Sequence of chain 2.A:
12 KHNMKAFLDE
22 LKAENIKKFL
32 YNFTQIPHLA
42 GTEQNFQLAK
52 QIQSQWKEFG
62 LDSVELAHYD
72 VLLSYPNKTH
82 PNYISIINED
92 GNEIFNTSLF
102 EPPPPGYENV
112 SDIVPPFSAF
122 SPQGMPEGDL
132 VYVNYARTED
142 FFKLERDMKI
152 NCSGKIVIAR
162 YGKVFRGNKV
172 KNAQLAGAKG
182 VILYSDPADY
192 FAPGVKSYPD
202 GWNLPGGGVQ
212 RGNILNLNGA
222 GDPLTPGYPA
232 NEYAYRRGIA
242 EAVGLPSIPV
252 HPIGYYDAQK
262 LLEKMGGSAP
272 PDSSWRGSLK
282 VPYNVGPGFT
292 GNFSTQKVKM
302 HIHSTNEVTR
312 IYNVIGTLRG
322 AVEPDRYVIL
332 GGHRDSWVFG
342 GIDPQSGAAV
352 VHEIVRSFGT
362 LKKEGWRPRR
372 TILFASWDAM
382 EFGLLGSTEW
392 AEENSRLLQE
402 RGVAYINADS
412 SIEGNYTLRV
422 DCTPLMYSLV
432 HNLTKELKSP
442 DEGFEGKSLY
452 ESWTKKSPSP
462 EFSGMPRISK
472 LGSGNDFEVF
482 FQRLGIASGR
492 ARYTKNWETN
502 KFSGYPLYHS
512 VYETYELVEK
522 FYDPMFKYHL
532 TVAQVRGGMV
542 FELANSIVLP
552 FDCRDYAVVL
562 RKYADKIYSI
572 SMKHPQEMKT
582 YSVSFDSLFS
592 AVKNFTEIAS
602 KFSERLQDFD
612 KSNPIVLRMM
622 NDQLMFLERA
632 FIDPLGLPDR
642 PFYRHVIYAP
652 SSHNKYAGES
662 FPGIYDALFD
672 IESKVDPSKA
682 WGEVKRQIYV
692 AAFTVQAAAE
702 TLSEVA

Binding-site contacts:
Ligand atom O6 contacts residue HIS69 of chain 2.A at 2.8 Å (h-bond).
Ligand atom O4 contacts residue GLU233 of chain 2.A at 3.0 Å (salt-bridge).
Ligand atom C5 contacts residue GLU233 of chain 2.A at 3.6 Å.
Ligand atom O7 contacts residue GLN697 of chain 1.A at 3.3 Å (h-bond).
Ligand atom N2 contacts residue GLN697 of chain 1.A at 3.5 Å (h-bond).
Ligand atom O2 contacts residue HIS69 of chain 2.A at 2.9 Å (h-bond).
Ligand atom O4 contacts residue ARG311 of chain 2.A at 3.8 Å.
Ligand atom C8 contacts residue TYR234 of chain 2.A at 3.6 Å (hydrophobic).
Ligand atom C2 contacts residue GLN697 of chain 1.A at 3.7 Å.
Ligand atom C8 contacts residue SER588 of chain 1.A at 3.5 Å.
Ligand atom O4 contacts residue LEU67 of chain 2.A at 3.8 Å.
Ligand atom C3 contacts residue ASN595 of chain 1.A at 3.7 Å.
Ligand atom O6 contacts residue GLU233 of chain 2.A at 3.5 Å.
Ligand atom N2 contacts residue SER591 of chain 1.A at 2.9 Å (h-bond).
Ligand atom O3 contacts residue ARG311 of chain 2.A at 3.0 Å (salt-bridge).
Ligand atom C1 contacts residue ASN595 of chain 1.A at 1.4 Å.
Ligand atom O5 contacts residue ASN595 of chain 1.A at 2.2 Å (h-bond).
Ligand atom C8 contacts residue ALA592 of chain 1.A at 3.8 Å (hydrophobic).
Ligand atom O2 contacts residue GLU233 of chain 2.A at 2.5 Å (salt-bridge).
Ligand atom C7 contacts residue ASN595 of chain 1.A at 3.8 Å.
Ligand atom C4 contacts residue GLU233 of chain 2.A at 3.8 Å.
Ligand atom O5 contacts residue HIS69 of chain 2.A at 3.4 Å.
Ligand atom C1 contacts residue SER591 of chain 1.A at 3.6 Å.
Ligand atom C3 contacts residue GLU233 of chain 2.A at 3.6 Å.
Ligand atom C2 contacts residue SER591 of chain 1.A at 3.7 Å.
Ligand atom C1 contacts residue GLN697 of chain 1.A at 3.8 Å.
Ligand atom C6 contacts residue LEU67 of chain 2.A at 3.0 Å (hydrophobic).
Ligand atom C3 contacts residue ARG311 of chain 2.A at 3.7 Å.
Ligand atom O3 contacts residue GLU233 of chain 2.A at 3.1 Å (salt-bridge).
Ligand atom C3 contacts residue ARG311 of chain 2.A at 3.7 Å.
Ligand atom C7 contacts residue GLN697 of chain 1.A at 3.3 Å.
Ligand atom O6 contacts residue LEU67 of chain 2.A at 3.6 Å.
Ligand atom C2 contacts residue ARG311 of chain 2.A at 3.8 Å.
Ligand atom C6 contacts residue HIS69 of chain 2.A at 3.7 Å.
Ligand atom C2 contacts residue ASN595 of chain 1.A at 2.4 Å.
Ligand atom C5 contacts residue ASN595 of chain 1.A at 3.6 Å.
Ligand atom C2 contacts residue GLU233 of chain 2.A at 3.3 Å.
Ligand atom N2 contacts residue ASN595 of chain 1.A at 2.9 Å (h-bond).
Ligand atom C4 contacts residue ARG311 of chain 2.A at 3.4 Å.
Ligand atom O2 contacts residue ARG311 of chain 2.A at 3.4 Å (salt-bridge).

A small-molecule ligand and the protein it binds are described below.
Small molecule (SMILES): CC(=O)N[C@H]1[C@H](O[C@H]2[C@H](O)[C@@H](NC(C)=O)CO[C@@H]2CO)O[C@H](CO)[C@@H](O[C@@H]2O[C@H](CO[C@H]3O[C@H](CO)[C@@H](O)[C@H](O)[C@@H]3O)[C@@H](O)[C@H](O[C@H]3O[C@H](CO)[C@@H](O)[C@H](O)[C@@H]3O)[C@@H]2O)[C@@H]1O

Sequence of chain 1.A:
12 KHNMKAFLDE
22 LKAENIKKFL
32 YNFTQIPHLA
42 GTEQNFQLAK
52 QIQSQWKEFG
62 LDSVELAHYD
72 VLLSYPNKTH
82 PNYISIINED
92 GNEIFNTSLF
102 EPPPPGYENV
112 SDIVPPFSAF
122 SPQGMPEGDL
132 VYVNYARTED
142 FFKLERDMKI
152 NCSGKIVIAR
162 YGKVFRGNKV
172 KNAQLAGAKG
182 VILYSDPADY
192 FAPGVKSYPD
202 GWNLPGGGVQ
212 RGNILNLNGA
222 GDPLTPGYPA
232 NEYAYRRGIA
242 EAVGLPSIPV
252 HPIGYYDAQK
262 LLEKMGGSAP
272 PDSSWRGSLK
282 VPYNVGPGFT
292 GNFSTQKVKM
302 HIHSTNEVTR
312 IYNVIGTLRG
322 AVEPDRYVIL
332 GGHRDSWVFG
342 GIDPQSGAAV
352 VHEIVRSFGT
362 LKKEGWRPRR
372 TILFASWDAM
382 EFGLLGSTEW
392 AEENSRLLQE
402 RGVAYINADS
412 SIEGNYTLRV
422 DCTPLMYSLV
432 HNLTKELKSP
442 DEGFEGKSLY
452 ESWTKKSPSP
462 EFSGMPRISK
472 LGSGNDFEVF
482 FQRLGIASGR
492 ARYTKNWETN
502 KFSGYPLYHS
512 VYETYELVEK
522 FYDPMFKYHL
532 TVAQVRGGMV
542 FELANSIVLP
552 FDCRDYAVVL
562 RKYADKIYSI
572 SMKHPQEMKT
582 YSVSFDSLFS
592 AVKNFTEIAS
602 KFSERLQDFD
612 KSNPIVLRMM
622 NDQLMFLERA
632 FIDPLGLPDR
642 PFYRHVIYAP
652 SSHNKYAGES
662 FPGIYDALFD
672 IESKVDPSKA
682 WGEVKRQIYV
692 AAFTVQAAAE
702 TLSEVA